Binding-site contacts:
Ligand atom O5 contacts residue ASN292 of chain 1.A at 4.1 Å.
Ligand atom C8 contacts residue ASN290 of chain 1.A at 3.7 Å.
Ligand atom O5 contacts residue ASN279 of chain 1.A at 2.4 Å (h-bond).
Ligand atom C8 contacts residue VAL291 of chain 1.A at 3.7 Å (hydrophobic).
Ligand atom C1 contacts residue VAL291 of chain 1.A at 4.0 Å (hydrophobic).
Ligand atom N2 contacts residue VAL291 of chain 1.A at 2.9 Å (h-bond).
Ligand atom C5 contacts residue ASN279 of chain 1.A at 3.7 Å.
Ligand atom N2 contacts residue ASN279 of chain 1.A at 2.9 Å (h-bond).
Ligand atom C8 contacts residue SER39 of chain 1.A at 4.3 Å.
Ligand atom C7 contacts residue VAL291 of chain 1.A at 3.7 Å (hydrophobic).
Ligand atom C7 contacts residue ASN279 of chain 1.A at 3.5 Å.
Ligand atom C2 contacts residue VAL291 of chain 1.A at 3.9 Å (hydrophobic).
Ligand atom C3 contacts residue VAL291 of chain 1.A at 4.2 Å (hydrophobic).
Ligand atom C3 contacts residue ASN279 of chain 1.A at 3.8 Å.
Ligand atom C5 contacts residue ASN292 of chain 1.A at 4.2 Å.
Ligand atom C2 contacts residue ASN279 of chain 1.A at 2.4 Å.
Ligand atom O7 contacts residue ASN279 of chain 1.A at 3.5 Å (h-bond).
Ligand atom C1 contacts residue ASN292 of chain 1.A at 4.0 Å.
Ligand atom C1 contacts residue ASN279 of chain 1.A at 1.4 Å.
Ligand atom C4 contacts residue ASN279 of chain 1.A at 4.2 Å.

This protein binds this small molecule.
Small molecule (SMILES): CC(=O)N[C@H]1[C@H](O[C@H]2[C@H](O)[C@@H](NC(C)=O)CO[C@@H]2CO)O[C@H](CO)[C@@H](O)[C@@H]1O

Sequence of chain 1.A:
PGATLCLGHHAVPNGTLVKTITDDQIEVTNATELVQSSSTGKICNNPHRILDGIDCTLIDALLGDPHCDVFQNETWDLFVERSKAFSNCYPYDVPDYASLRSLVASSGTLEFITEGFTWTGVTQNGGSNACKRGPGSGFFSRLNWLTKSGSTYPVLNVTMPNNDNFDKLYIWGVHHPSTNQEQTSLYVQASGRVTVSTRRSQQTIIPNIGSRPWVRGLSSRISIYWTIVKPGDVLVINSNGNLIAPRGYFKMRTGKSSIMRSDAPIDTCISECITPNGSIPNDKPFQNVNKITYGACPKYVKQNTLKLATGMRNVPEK